Sequence of chain 1.A:
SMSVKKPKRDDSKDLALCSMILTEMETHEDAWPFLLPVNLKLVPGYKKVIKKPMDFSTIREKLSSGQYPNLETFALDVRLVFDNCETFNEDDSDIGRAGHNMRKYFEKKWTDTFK

Binding-site contacts:
Ligand atom C2 contacts residue VAL38 of chain 1.A at 4.3 Å (hydrophobic).
Ligand atom N contacts residue ILE95 of chain 1.A at 4.3 Å.
Ligand atom C5 contacts residue VAL43 of chain 1.A at 4.3 Å (hydrophobic).
Ligand atom C contacts residue PRO33 of chain 1.A at 3.4 Å (hydrophobic).
Ligand atom C1 contacts residue VAL38 of chain 1.A at 3.8 Å (hydrophobic).
Ligand atom C1 contacts residue ASN89 of chain 1.A at 3.8 Å.
Ligand atom C6 contacts residue VAL43 of chain 1.A at 4.3 Å (hydrophobic).
Ligand atom C4 contacts residue ILE95 of chain 1.A at 4.3 Å (hydrophobic).
Ligand atom C4 contacts residue ASN89 of chain 1.A at 3.8 Å.
Ligand atom C contacts residue ILE95 of chain 1.A at 4.4 Å (hydrophobic).
Ligand atom O contacts residue TYR46 of chain 1.A at 4.0 Å.
Ligand atom O contacts residue VAL38 of chain 1.A at 4.4 Å.
Ligand atom O contacts residue ILE95 of chain 1.A at 4.2 Å.
Ligand atom C3 contacts residue ASN89 of chain 1.A at 3.2 Å.
Ligand atom C contacts residue PHE34 of chain 1.A at 4.1 Å (hydrophobic).
Ligand atom C1 contacts residue ILE95 of chain 1.A at 4.2 Å (hydrophobic).
Ligand atom C4 contacts residue PHE88 of chain 1.A at 4.4 Å (hydrophobic).
Ligand atom C3 contacts residue ILE95 of chain 1.A at 3.8 Å (hydrophobic).
Ligand atom O contacts residue ASN89 of chain 1.A at 2.8 Å (h-bond).
Ligand atom N contacts residue VAL38 of chain 1.A at 3.7 Å.
Ligand atom C contacts residue VAL38 of chain 1.A at 3.8 Å (hydrophobic).
Ligand atom C3 contacts residue PHE88 of chain 1.A at 4.3 Å (hydrophobic).
Ligand atom C9 contacts residue PHE88 of chain 1.A at 4.2 Å (hydrophobic).
Ligand atom C9 contacts residue ASN89 of chain 1.A at 3.6 Å.

This small molecule binds to this protein.
Small molecule (SMILES): CC(=O)NCCc1ccccc1